Binding-site contacts:
Ligand atom C6 contacts residue HIS642 of chain 1.D at 4.4 Å.
Ligand atom N2 contacts residue ASN644 of chain 1.D at 2.9 Å (h-bond).
Ligand atom C3 contacts residue ASN644 of chain 1.D at 3.8 Å.
Ligand atom O5 contacts residue ASN644 of chain 1.D at 2.4 Å (h-bond).
Ligand atom C2 contacts residue ASN644 of chain 1.D at 2.5 Å.
Ligand atom C4 contacts residue ASN644 of chain 1.D at 4.2 Å.
Ligand atom C7 contacts residue ASN644 of chain 1.D at 3.2 Å.
Ligand atom C8 contacts residue ASN644 of chain 1.D at 4.0 Å.
Ligand atom O7 contacts residue ASN644 of chain 1.D at 3.0 Å (h-bond).
Ligand atom C1 contacts residue ASN644 of chain 1.D at 1.4 Å.
Ligand atom C5 contacts residue ASN644 of chain 1.D at 3.7 Å.

Sequence of chain 1.D:
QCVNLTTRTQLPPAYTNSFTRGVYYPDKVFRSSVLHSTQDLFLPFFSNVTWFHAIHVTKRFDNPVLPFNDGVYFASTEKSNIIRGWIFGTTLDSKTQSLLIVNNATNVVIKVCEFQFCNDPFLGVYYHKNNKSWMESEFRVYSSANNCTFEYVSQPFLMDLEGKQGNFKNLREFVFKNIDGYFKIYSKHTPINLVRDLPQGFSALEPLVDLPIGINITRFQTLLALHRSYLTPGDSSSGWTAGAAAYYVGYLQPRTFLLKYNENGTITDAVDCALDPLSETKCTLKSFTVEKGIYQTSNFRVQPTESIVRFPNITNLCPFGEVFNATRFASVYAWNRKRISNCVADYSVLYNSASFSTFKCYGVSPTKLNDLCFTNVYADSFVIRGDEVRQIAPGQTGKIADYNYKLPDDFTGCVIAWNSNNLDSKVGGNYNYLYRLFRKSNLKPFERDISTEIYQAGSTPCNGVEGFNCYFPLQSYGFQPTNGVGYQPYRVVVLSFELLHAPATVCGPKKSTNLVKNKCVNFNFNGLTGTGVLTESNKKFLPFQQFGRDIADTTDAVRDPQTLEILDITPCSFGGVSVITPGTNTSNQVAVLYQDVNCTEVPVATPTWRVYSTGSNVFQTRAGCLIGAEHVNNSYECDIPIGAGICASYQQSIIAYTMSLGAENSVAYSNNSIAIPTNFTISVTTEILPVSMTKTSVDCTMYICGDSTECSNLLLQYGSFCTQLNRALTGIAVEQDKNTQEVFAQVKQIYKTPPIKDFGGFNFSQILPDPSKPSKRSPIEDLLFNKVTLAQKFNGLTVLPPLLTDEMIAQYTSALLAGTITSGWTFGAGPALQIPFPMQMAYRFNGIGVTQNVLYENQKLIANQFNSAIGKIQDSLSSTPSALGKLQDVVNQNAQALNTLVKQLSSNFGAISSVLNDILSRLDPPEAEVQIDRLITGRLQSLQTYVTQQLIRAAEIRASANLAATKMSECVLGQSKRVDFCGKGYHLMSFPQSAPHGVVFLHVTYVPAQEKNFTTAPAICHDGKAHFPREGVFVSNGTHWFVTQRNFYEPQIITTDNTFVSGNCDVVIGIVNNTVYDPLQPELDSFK

A small-molecule ligand and the protein it binds are described below.
Small molecule (SMILES): CC(=O)N[C@@H]1[C@@H](O)[C@H](O)[C@@H](CO)O[C@H]1O